A protein and the small-molecule ligand that binds it are described below.
Small molecule (SMILES): Nc1nc2c(ncn2[C@H]2C[C@H](O)[C@@H](CO[P](=O)(O)O[P](=O)(O)OP(=O)(O)O)O2)c(=O)[nH]1

Sequence of chain 1.A:
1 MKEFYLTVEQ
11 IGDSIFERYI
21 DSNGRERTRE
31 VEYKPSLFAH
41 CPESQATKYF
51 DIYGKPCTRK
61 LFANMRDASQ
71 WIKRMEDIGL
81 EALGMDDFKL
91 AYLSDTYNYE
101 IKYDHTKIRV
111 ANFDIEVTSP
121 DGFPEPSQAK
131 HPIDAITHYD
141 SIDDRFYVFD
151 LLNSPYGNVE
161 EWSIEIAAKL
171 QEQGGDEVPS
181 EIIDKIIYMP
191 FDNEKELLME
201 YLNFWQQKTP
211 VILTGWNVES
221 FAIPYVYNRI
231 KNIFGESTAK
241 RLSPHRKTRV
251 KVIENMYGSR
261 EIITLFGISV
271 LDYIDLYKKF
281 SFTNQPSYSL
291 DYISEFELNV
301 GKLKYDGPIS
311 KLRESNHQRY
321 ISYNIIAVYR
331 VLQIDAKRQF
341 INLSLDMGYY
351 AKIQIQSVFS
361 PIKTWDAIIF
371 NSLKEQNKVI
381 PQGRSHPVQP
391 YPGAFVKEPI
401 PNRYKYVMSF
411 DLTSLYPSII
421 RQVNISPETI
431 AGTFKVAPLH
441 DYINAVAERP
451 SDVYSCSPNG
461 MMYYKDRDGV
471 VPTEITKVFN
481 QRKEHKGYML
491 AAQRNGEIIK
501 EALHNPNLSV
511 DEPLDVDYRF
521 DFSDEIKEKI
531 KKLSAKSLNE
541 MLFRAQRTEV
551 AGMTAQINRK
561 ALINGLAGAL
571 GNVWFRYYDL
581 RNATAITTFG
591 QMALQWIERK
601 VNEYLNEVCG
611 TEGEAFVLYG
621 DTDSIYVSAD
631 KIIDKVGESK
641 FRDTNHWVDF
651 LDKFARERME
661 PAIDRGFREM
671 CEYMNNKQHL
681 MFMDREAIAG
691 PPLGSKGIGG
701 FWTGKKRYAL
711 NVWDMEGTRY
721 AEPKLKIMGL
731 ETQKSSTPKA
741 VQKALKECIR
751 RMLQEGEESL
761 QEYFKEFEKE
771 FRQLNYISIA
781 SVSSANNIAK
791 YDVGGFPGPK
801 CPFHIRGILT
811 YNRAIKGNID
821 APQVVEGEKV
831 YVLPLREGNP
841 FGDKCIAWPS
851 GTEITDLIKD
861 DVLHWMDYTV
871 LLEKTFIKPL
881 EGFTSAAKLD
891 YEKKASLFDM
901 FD

Binding-site contacts:
Ligand atom PG contacts residue ARG482 of chain 1.A at 3.7 Å.
Ligand atom O1A contacts residue LYS560 of chain 1.A at 3.3 Å (salt-bridge).
Ligand atom O1B contacts residue ASN564 of chain 1.A at 3.3 Å (h-bond).
Ligand atom O2G contacts residue SER414 of chain 1.A at 2.9 Å (h-bond).
Ligand atom O3G contacts residue LYS560 of chain 1.A at 3.4 Å (salt-bridge).
Ligand atom O3B contacts residue SER414 of chain 1.A at 3.5 Å.
Ligand atom O3' contacts residue TYR416 of chain 1.A at 2.9 Å (h-bond).
Ligand atom O2A contacts residue ASP623 of chain 1.A at 3.0 Å (salt-bridge).
Ligand atom PB contacts residue CA1 of chain 1.E at 3.4 Å.
Ligand atom PB contacts residue SER414 of chain 1.A at 3.6 Å.
Ligand atom C5' contacts residue ASP623 of chain 1.A at 3.4 Å.
Ligand atom O2B contacts residue ASP623 of chain 1.A at 3.0 Å (salt-bridge).
Ligand atom O3A contacts residue LYS560 of chain 1.A at 3.0 Å.
Ligand atom O2A contacts residue ASP411 of chain 1.A at 3.5 Å (salt-bridge).
Ligand atom O1G contacts residue ASP411 of chain 1.A at 2.9 Å (salt-bridge).
Ligand atom C3' contacts residue ASN564 of chain 1.A at 3.6 Å.
Ligand atom O4' contacts residue THR622 of chain 1.A at 3.7 Å.
Ligand atom O2B contacts residue LEU415 of chain 1.A at 3.0 Å (h-bond).
Ligand atom O3G contacts residue ARG482 of chain 1.A at 2.8 Å (salt-bridge).
Ligand atom O2A contacts residue CA1 of chain 1.F at 2.6 Å.
Ligand atom PG contacts residue SER414 of chain 1.A at 3.6 Å.
Ligand atom N2 contacts residue ASN564 of chain 1.A at 3.4 Å (h-bond).
Ligand atom O1G contacts residue CA1 of chain 1.E at 2.2 Å.
Ligand atom C2' contacts residue ASN564 of chain 1.A at 3.7 Å.
Ligand atom O3' contacts residue ASN564 of chain 1.A at 3.5 Å (h-bond).
Ligand atom PB contacts residue LYS560 of chain 1.A at 3.7 Å.
Ligand atom O2B contacts residue CA1 of chain 1.E at 2.3 Å.
Ligand atom C2' contacts residue TYR416 of chain 1.A at 3.5 Å (hydrophobic).
Ligand atom O1B contacts residue SER414 of chain 1.A at 3.4 Å.
Ligand atom O2A contacts residue CA1 of chain 1.E at 2.5 Å.
Ligand atom O3B contacts residue LYS560 of chain 1.A at 3.4 Å.
Ligand atom O1B contacts residue LEU415 of chain 1.A at 3.6 Å (h-bond).
Ligand atom PA contacts residue CA1 of chain 1.E at 3.6 Å.
Ligand atom O3' contacts residue LEU415 of chain 1.A at 3.3 Å (h-bond).
Ligand atom O1G contacts residue LEU412 of chain 1.A at 3.5 Å (h-bond).
Ligand atom O2G contacts residue ARG482 of chain 1.A at 3.0 Å (salt-bridge).
Ligand atom O2B contacts residue LEU412 of chain 1.A at 3.3 Å (h-bond).
Ligand atom O2G contacts residue THR413 of chain 1.A at 3.7 Å.
Ligand atom O2B contacts residue SER414 of chain 1.A at 3.3 Å (h-bond).
Ligand atom PG contacts residue CA1 of chain 1.E at 3.5 Å.